A protein and the small-molecule ligand that binds it are described below.
Small molecule (SMILES): OC[C@H]1O[C@@](CO)(O[C@H]2O[C@H](CO)[C@@H](O)[C@H](O)[C@H]2O)[C@@H](O)[C@@H]1O

Sequence of chain 58.A:
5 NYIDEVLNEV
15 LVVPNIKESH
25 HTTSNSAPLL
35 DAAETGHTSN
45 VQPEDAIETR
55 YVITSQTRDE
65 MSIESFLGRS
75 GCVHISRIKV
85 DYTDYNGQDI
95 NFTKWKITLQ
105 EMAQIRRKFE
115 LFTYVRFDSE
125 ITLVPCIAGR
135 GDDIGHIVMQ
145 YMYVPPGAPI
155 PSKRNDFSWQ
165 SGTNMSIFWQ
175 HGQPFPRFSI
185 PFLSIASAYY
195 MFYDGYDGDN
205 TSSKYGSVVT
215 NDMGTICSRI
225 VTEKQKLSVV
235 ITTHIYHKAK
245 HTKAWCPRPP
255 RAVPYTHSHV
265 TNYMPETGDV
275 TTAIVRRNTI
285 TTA

Binding-site contacts:
Ligand atom O2 contacts residue MET195 of chain 58.A at 3.6 Å.
Ligand atom O3 contacts residue ILE101 of chain 58.A at 3.5 Å.
Ligand atom O3 contacts residue ASN215 of chain 58.A at 2.1 Å.
Ligand atom C6 contacts residue LEU103 of chain 58.A at 3.2 Å (hydrophobic).
Ligand atom O2 contacts residue MET217 of chain 58.A at 3.3 Å (h-bond).
Ligand atom C6 contacts residue HIS241 of chain 58.A at 3.7 Å.
Ligand atom O4 contacts residue ILE101 of chain 58.A at 4.0 Å.
Ligand atom O5 contacts residue THR102 of chain 58.A at 3.6 Å.
Ligand atom C6 contacts residue THR102 of chain 58.A at 1.9 Å.
Ligand atom C5 contacts residue HIS263 of chain 58.A at 3.9 Å.
Ligand atom O6 contacts residue THR102 of chain 58.A at 2.4 Å.
Ligand atom C2 contacts residue MET217 of chain 58.A at 3.5 Å (hydrophobic).
Ligand atom O2 contacts residue ASN215 of chain 58.A at 3.5 Å.
Ligand atom C2 contacts residue TYR193 of chain 58.A at 3.8 Å (hydrophobic).
Ligand atom O5 contacts residue LEU103 of chain 58.A at 3.3 Å.
Ligand atom C5 contacts residue LEU103 of chain 58.A at 3.5 Å (hydrophobic).
Ligand atom O3 contacts residue MET217 of chain 58.A at 2.5 Å (h-bond).
Ligand atom O3 contacts residue TYR194 of chain 58.A at 3.9 Å.
Ligand atom O6 contacts residue LEU103 of chain 58.A at 4.0 Å.
Ligand atom C5 contacts residue LEU103 of chain 58.A at 3.0 Å (hydrophobic).
Ligand atom C1 contacts residue MET195 of chain 58.A at 3.2 Å (hydrophobic).
Ligand atom O4 contacts residue HIS263 of chain 58.A at 2.6 Å.
Ligand atom C3 contacts residue ASN215 of chain 58.A at 3.5 Å.
Ligand atom O1 contacts residue TYR194 of chain 58.A at 3.8 Å.
Ligand atom C4 contacts residue THR102 of chain 58.A at 3.9 Å.
Ligand atom O5 contacts residue LEU103 of chain 58.A at 3.0 Å (h-bond).
Ligand atom C6 contacts residue LEU103 of chain 58.A at 2.7 Å (hydrophobic).
Ligand atom C4 contacts residue ASN215 of chain 58.A at 4.0 Å.
Ligand atom C5 contacts residue THR102 of chain 58.A at 2.8 Å.
Ligand atom O1 contacts residue MET195 of chain 58.A at 3.8 Å.
Ligand atom O2 contacts residue TYR193 of chain 58.A at 3.9 Å.
Ligand atom C6 contacts residue ILE101 of chain 58.A at 3.2 Å (hydrophobic).
Ligand atom O6 contacts residue LEU103 of chain 58.A at 3.3 Å.
Ligand atom C3 contacts residue MET217 of chain 58.A at 3.2 Å (hydrophobic).
Ligand atom O6 contacts residue ILE101 of chain 58.A at 2.1 Å (h-bond).
Ligand atom C4 contacts residue HIS263 of chain 58.A at 3.7 Å.
Ligand atom O4 contacts residue ASN215 of chain 58.A at 3.4 Å (h-bond).
Ligand atom O6 contacts residue HIS241 of chain 58.A at 4.0 Å.
Ligand atom O1 contacts residue GLN104 of chain 58.A at 3.9 Å.
Ligand atom O4 contacts residue THR102 of chain 58.A at 3.8 Å.